A protein and the small-molecule ligand that binds it are described below.
Small molecule (SMILES): CC(=O)N[C@@H]1[C@@H](O)[C@H](O)[C@@H](CO)O[C@H]1O

Binding-site contacts:
Ligand atom C8 contacts residue ASN78 of chain 1.A at 4.0 Å.
Ligand atom C3 contacts residue ASN78 of chain 1.A at 3.8 Å.
Ligand atom O7 contacts residue SER77 of chain 1.A at 4.1 Å.
Ligand atom N2 contacts residue ASN78 of chain 1.A at 2.8 Å (h-bond).
Ligand atom C5 contacts residue ASN78 of chain 1.A at 3.7 Å.
Ligand atom C7 contacts residue ASN78 of chain 1.A at 3.5 Å.
Ligand atom C7 contacts residue ARG76 of chain 1.A at 4.1 Å.
Ligand atom C1 contacts residue ASN78 of chain 1.A at 1.4 Å.
Ligand atom C2 contacts residue ARG76 of chain 1.A at 4.5 Å.
Ligand atom O7 contacts residue ARG76 of chain 1.A at 3.9 Å.
Ligand atom N2 contacts residue ARG76 of chain 1.A at 3.5 Å (salt-bridge).
Ligand atom C2 contacts residue ASN78 of chain 1.A at 2.4 Å.
Ligand atom C4 contacts residue ASN78 of chain 1.A at 4.2 Å.
Ligand atom O7 contacts residue ASN78 of chain 1.A at 4.2 Å.
Ligand atom O7 contacts residue LEU55 of chain 1.B at 4.3 Å.
Ligand atom O5 contacts residue ASN78 of chain 1.A at 2.4 Å (h-bond).
Ligand atom C1 contacts residue ARG76 of chain 1.A at 4.4 Å.

Sequence of chain 1.B:
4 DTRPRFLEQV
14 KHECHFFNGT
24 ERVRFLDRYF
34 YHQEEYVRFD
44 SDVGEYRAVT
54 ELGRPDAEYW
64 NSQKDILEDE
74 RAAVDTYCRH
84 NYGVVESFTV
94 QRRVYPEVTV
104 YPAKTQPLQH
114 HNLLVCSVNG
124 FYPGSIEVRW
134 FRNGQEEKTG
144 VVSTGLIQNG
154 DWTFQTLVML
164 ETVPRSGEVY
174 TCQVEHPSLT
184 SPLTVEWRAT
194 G

Sequence of chain 1.A:
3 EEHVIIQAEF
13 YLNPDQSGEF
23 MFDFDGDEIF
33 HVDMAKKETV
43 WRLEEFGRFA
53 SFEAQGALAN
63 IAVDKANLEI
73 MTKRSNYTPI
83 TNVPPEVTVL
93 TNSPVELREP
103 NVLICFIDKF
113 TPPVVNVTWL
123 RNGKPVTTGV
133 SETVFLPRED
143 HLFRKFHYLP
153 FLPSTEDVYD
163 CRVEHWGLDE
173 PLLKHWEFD